Sequence of chain 1.A:
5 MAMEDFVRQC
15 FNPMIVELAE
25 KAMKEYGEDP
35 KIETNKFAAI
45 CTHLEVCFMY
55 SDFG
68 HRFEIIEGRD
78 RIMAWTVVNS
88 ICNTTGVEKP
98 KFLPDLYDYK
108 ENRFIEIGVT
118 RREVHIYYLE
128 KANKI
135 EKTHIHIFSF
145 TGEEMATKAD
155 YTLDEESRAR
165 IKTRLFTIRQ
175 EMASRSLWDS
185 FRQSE

This protein binds this small molecule.
Small molecule (SMILES): Cc1cc(-c2nnn[nH]2)ccc1-c1cc(=O)c(O)c(C(=O)O)[nH]1

Binding-site contacts:
Ligand atom CAI contacts residue ALA43 of chain 1.A at 3.8 Å (hydrophobic).
Ligand atom CAU contacts residue GLU74 of chain 1.A at 3.1 Å.
Ligand atom OAP contacts residue HIS47 of chain 1.A at 2.8 Å (h-bond).
Ligand atom CAO contacts residue GLU113 of chain 1.A at 3.8 Å.
Ligand atom OAT contacts residue MN1 of chain 1.C at 2.1 Å.
Ligand atom OAT contacts residue HIS47 of chain 1.A at 3.3 Å.
Ligand atom OAP contacts residue LYS128 of chain 1.A at 3.2 Å (salt-bridge).
Ligand atom CAO contacts residue HIS47 of chain 1.A at 3.2 Å.
Ligand atom OAW contacts residue MN1 of chain 1.B at 4.0 Å.
Ligand atom CAS contacts residue GLU113 of chain 1.A at 3.7 Å.
Ligand atom CAS contacts residue LYS128 of chain 1.A at 3.9 Å.
Ligand atom OAV contacts residue MN1 of chain 1.B at 2.0 Å.
Ligand atom OAV contacts residue GLU74 of chain 1.A at 2.6 Å (salt-bridge).
Ligand atom CAR contacts residue GLU74 of chain 1.A at 3.5 Å.
Ligand atom CAU contacts residue MN1 of chain 1.B at 2.9 Å.
Ligand atom CAO contacts residue MN1 of chain 1.C at 2.8 Å.
Ligand atom NAC contacts residue LYS40 of chain 1.A at 3.2 Å.
Ligand atom NAA contacts residue LYS40 of chain 1.A at 3.6 Å.
Ligand atom OAT contacts residue GLU74 of chain 1.A at 3.2 Å (salt-bridge).
Ligand atom CAE contacts residue LYS40 of chain 1.A at 3.9 Å.
Ligand atom OAP contacts residue ILE114 of chain 1.A at 3.0 Å (h-bond).
Ligand atom CAS contacts residue HIS47 of chain 1.A at 3.3 Å.
Ligand atom OAT contacts residue MN1 of chain 1.B at 2.2 Å.
Ligand atom CAS contacts residue MN1 of chain 1.B at 3.1 Å.
Ligand atom CAI contacts residue HIS47 of chain 1.A at 3.7 Å.
Ligand atom OAT contacts residue GLU113 of chain 1.A at 2.9 Å (salt-bridge).
Ligand atom NAD contacts residue ALA43 of chain 1.A at 3.9 Å.
Ligand atom CAG contacts residue ILE44 of chain 1.A at 4.1 Å (hydrophobic).
Ligand atom OAT contacts residue LYS128 of chain 1.A at 3.9 Å.
Ligand atom CAS contacts residue MN1 of chain 1.C at 2.9 Å.
Ligand atom NAB contacts residue LYS40 of chain 1.A at 3.3 Å.
Ligand atom OAT contacts residue ASP102 of chain 1.A at 3.0 Å (salt-bridge).
Ligand atom CAR contacts residue MN1 of chain 1.B at 3.3 Å.
Ligand atom CAS contacts residue GLU74 of chain 1.A at 3.6 Å.
Ligand atom OAP contacts residue GLU113 of chain 1.A at 3.2 Å (salt-bridge).
Ligand atom OAW contacts residue GLU74 of chain 1.A at 4.0 Å.
Ligand atom NAD contacts residue LYS40 of chain 1.A at 3.8 Å.
Ligand atom CAO contacts residue LYS128 of chain 1.A at 3.6 Å.
Ligand atom OAP contacts residue MN1 of chain 1.C at 2.1 Å.
Ligand atom CAI contacts residue ILE44 of chain 1.A at 4.0 Å (hydrophobic).